Sequence of chain 1.E:
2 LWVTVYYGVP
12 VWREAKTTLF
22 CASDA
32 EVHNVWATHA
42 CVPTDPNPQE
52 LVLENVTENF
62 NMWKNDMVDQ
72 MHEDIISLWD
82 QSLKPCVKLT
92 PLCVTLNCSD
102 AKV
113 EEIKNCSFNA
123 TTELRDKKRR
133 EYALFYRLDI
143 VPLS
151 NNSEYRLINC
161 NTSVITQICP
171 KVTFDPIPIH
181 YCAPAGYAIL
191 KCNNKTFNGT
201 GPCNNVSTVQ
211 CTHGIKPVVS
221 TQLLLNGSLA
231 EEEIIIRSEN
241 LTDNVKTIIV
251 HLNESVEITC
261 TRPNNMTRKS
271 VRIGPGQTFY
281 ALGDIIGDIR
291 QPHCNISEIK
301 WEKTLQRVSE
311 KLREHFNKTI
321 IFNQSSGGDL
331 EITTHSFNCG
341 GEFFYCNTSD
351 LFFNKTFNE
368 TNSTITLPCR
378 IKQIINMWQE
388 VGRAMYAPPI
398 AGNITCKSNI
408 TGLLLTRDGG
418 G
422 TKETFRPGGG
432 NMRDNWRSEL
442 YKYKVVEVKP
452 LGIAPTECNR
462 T

Sequence of chain 1.F:
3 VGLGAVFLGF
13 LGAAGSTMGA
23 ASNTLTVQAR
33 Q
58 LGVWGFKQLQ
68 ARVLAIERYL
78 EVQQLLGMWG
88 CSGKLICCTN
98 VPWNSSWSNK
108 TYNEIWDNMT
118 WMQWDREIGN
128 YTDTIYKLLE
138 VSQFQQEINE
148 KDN

A small-molecule ligand and the protein it binds are described below.
Small molecule (SMILES): CC(=O)N[C@@H]1[C@@H](O)[C@H](O)[C@@H](CO)O[C@H]1O

Binding-site contacts:
Ligand atom C3 contacts residue ASN56 of chain 1.E at 3.8 Å.
Ligand atom O3 contacts residue SER18 of chain 1.F at 3.7 Å.
Ligand atom C5 contacts residue ASN56 of chain 1.E at 3.7 Å.
Ligand atom C1 contacts residue ASN56 of chain 1.E at 1.4 Å.
Ligand atom C4 contacts residue ASN56 of chain 1.E at 4.3 Å.
Ligand atom C7 contacts residue ASN56 of chain 1.E at 4.0 Å.
Ligand atom O7 contacts residue SER18 of chain 1.F at 3.6 Å.
Ligand atom O5 contacts residue ASN56 of chain 1.E at 2.5 Å (h-bond).
Ligand atom C7 contacts residue GLU55 of chain 1.E at 4.0 Å.
Ligand atom C2 contacts residue ASN56 of chain 1.E at 2.5 Å.
Ligand atom N2 contacts residue GLU55 of chain 1.E at 4.4 Å.
Ligand atom O6 contacts residue ASN56 of chain 1.E at 4.3 Å.
Ligand atom O7 contacts residue GLU55 of chain 1.E at 4.2 Å.
Ligand atom C8 contacts residue GLU55 of chain 1.E at 4.0 Å.
Ligand atom N2 contacts residue ASN56 of chain 1.E at 2.9 Å (h-bond).